Sequence of chain 1.B:
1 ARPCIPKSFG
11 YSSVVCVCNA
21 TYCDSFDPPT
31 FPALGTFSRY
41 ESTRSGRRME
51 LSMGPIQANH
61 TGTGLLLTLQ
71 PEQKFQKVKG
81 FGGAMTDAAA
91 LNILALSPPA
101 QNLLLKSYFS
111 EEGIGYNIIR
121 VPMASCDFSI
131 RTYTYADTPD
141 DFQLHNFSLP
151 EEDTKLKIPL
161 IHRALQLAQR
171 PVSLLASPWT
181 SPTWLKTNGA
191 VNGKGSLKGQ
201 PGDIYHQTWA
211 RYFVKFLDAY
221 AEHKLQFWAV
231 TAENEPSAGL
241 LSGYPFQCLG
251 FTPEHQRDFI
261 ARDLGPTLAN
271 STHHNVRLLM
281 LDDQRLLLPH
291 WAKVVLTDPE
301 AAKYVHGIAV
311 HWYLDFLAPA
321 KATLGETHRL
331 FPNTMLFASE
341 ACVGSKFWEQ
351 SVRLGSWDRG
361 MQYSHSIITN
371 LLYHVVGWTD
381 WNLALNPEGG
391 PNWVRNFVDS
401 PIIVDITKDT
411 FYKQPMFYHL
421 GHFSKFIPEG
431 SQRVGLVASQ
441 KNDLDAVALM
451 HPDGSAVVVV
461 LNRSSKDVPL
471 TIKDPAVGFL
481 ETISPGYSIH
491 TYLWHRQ

This small molecule binds to this protein.
Small molecule (SMILES): OC[C@H]1CNC[C@@H](O)[C@@H]1O

Binding-site contacts:
Ligand atom C2 contacts residue GLU235 of chain 1.B at 3.5 Å.
Ligand atom C1 contacts residue GLU235 of chain 1.B at 3.7 Å.
Ligand atom O4 contacts residue ASN396 of chain 1.B at 3.8 Å.
Ligand atom C4 contacts residue TRP381 of chain 1.B at 3.7 Å (hydrophobic).
Ligand atom N contacts residue GLU340 of chain 1.B at 2.7 Å (salt-bridge).
Ligand atom C4 contacts residue ASN396 of chain 1.B at 4.0 Å.
Ligand atom O6 contacts residue SER345 of chain 1.B at 3.5 Å (h-bond).
Ligand atom C5 contacts residue TRP381 of chain 1.B at 3.9 Å (hydrophobic).
Ligand atom C4 contacts residue ASP127 of chain 1.B at 3.3 Å.
Ligand atom O3 contacts residue TRP179 of chain 1.B at 2.7 Å (h-bond).
Ligand atom C3 contacts residue TRP381 of chain 1.B at 3.7 Å (hydrophobic).
Ligand atom C4 contacts residue GLU340 of chain 1.B at 4.3 Å.
Ligand atom N contacts residue TYR313 of chain 1.B at 4.0 Å.
Ligand atom C2 contacts residue TRP179 of chain 1.B at 3.9 Å (hydrophobic).
Ligand atom C1 contacts residue GLU340 of chain 1.B at 3.2 Å.
Ligand atom C1 contacts residue TYR313 of chain 1.B at 3.6 Å (hydrophobic).
Ligand atom C6 contacts residue CYS342 of chain 1.B at 3.9 Å (hydrophobic).
Ligand atom O3 contacts residue PHE246 of chain 1.B at 3.4 Å.
Ligand atom C3 contacts residue PHE246 of chain 1.B at 4.2 Å (hydrophobic).
Ligand atom C3 contacts residue TRP179 of chain 1.B at 3.9 Å (hydrophobic).
Ligand atom C2 contacts residue GLU340 of chain 1.B at 3.2 Å.
Ligand atom C5 contacts residue TYR313 of chain 1.B at 3.8 Å (hydrophobic).
Ligand atom C6 contacts residue VAL398 of chain 1.B at 4.3 Å (hydrophobic).
Ligand atom O6 contacts residue ASN396 of chain 1.B at 3.2 Å (h-bond).
Ligand atom C4 contacts residue PHE246 of chain 1.B at 4.0 Å (hydrophobic).
Ligand atom C6 contacts residue TYR313 of chain 1.B at 4.2 Å (hydrophobic).
Ligand atom O4 contacts residue TRP381 of chain 1.B at 2.8 Å (h-bond).
Ligand atom O3 contacts residue TRP381 of chain 1.B at 3.7 Å.
Ligand atom O3 contacts residue ASP127 of chain 1.B at 2.8 Å (salt-bridge).
Ligand atom C3 contacts residue ASP127 of chain 1.B at 3.8 Å.
Ligand atom C2 contacts residue ASN234 of chain 1.B at 3.9 Å.
Ligand atom N contacts residue GLU235 of chain 1.B at 2.8 Å (salt-bridge).
Ligand atom N contacts residue HIS311 of chain 1.B at 4.2 Å.
Ligand atom C3 contacts residue GLU340 of chain 1.B at 3.7 Å.
Ligand atom C6 contacts residue ASN396 of chain 1.B at 3.8 Å.
Ligand atom C5 contacts residue GLU340 of chain 1.B at 3.6 Å.
Ligand atom C6 contacts residue SER345 of chain 1.B at 3.8 Å.
Ligand atom C5 contacts residue CYS342 of chain 1.B at 4.4 Å (hydrophobic).
Ligand atom O4 contacts residue ASP127 of chain 1.B at 2.8 Å (salt-bridge).
Ligand atom O4 contacts residue PHE128 of chain 1.B at 3.2 Å.